A small-molecule ligand and the protein it binds are described below.
Small molecule (SMILES): CCCCCCCCCCO[C@@H]1O[C@H](CO)[C@@H](O[C@H]2O[C@H](CO)[C@@H](O)[C@H](O)[C@H]2O)[C@H](O)[C@H]1O

Sequence of chain 1.A:
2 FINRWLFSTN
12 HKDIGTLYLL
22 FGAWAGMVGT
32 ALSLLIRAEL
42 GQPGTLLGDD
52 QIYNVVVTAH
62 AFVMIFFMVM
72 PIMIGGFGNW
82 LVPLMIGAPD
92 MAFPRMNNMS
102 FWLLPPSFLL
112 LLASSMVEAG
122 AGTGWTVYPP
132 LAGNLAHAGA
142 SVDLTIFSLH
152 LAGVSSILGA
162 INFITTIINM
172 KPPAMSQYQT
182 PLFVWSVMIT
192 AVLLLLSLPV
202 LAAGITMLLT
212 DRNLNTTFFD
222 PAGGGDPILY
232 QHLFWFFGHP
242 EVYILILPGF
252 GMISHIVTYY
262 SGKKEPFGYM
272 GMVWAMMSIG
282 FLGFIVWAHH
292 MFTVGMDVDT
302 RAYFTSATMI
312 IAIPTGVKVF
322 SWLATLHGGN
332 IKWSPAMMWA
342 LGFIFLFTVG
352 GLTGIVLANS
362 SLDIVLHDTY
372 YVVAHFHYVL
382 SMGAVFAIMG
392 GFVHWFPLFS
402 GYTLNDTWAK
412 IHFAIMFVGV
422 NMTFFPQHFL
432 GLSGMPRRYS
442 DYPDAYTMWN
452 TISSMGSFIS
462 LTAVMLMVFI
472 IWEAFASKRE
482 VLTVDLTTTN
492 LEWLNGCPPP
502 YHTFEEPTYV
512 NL

Binding-site contacts:
Ligand atom C43 contacts residue TRP334 of chain 1.A at 4.2 Å (hydrophobic).
Ligand atom C28 contacts residue TRP334 of chain 1.A at 4.0 Å (hydrophobic).
Ligand atom C43 contacts residue PHE414 of chain 1.A at 4.4 Å (hydrophobic).
Ligand atom C40 contacts residue TRP334 of chain 1.A at 3.7 Å (hydrophobic).
Ligand atom C37 contacts residue MET339 of chain 1.A at 4.4 Å (hydrophobic).
Ligand atom C25 contacts residue DMU1 of chain 1.XB at 3.7 Å.
Ligand atom C43 contacts residue MET339 of chain 1.A at 4.0 Å (hydrophobic).
Ligand atom C43 contacts residue DMU1 of chain 1.XB at 4.4 Å.
Ligand atom C37 contacts residue TRP334 of chain 1.A at 3.9 Å (hydrophobic).
Ligand atom C31 contacts residue TRP334 of chain 1.A at 4.4 Å (hydrophobic).
Ligand atom C37 contacts residue DMU1 of chain 1.XB at 4.2 Å.
Ligand atom C28 contacts residue DMU1 of chain 1.XB at 3.9 Å.
Ligand atom C31 contacts residue DMU1 of chain 1.XB at 4.3 Å.
Ligand atom C34 contacts residue TRP334 of chain 1.A at 3.2 Å (hydrophobic).